Sequence of chain 2.D:
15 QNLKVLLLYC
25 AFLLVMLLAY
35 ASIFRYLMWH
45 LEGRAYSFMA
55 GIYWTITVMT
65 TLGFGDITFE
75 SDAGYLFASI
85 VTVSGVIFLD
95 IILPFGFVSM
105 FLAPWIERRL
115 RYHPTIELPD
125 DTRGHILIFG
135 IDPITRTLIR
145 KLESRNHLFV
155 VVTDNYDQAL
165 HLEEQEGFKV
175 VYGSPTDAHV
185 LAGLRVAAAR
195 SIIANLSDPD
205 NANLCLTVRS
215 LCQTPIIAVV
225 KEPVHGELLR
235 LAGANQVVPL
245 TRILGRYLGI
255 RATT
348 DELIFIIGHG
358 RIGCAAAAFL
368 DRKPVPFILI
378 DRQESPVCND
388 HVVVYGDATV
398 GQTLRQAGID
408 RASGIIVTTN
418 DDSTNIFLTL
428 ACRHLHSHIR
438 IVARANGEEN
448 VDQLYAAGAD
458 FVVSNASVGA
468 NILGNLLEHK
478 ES

Binding-site contacts:
Ligand atom O5 contacts residue TRP43 of chain 2.D at 4.0 Å.
Ligand atom O6 contacts residue ARG39 of chain 2.D at 4.2 Å.
Ligand atom C3 contacts residue TRP43 of chain 2.D at 4.4 Å (hydrophobic).
Ligand atom C4 contacts residue TRP43 of chain 2.D at 4.0 Å (hydrophobic).
Ligand atom O3 contacts residue TRP43 of chain 2.D at 3.9 Å.
Ligand atom O3 contacts residue ALA49 of chain 2.D at 3.7 Å.
Ligand atom C6 contacts residue TRP43 of chain 2.D at 4.1 Å (hydrophobic).
Ligand atom C1 contacts residue TRP43 of chain 2.D at 4.4 Å (hydrophobic).
Ligand atom C5 contacts residue TRP43 of chain 2.D at 4.3 Å (hydrophobic).
Ligand atom C2 contacts residue TRP43 of chain 2.D at 4.0 Å (hydrophobic).

This protein binds this small molecule.
Small molecule (SMILES): OC[C@H]1O[C@H](O)[C@H](O)[C@@H](O)[C@@H]1O